Sequence of chain 15.B:
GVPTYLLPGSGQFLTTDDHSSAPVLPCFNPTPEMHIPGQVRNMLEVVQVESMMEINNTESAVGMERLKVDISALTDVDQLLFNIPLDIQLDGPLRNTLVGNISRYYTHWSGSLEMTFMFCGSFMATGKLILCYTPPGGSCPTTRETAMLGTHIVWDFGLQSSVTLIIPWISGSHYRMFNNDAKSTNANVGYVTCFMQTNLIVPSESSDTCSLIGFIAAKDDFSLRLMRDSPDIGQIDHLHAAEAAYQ

Sequence of chain 15.A:
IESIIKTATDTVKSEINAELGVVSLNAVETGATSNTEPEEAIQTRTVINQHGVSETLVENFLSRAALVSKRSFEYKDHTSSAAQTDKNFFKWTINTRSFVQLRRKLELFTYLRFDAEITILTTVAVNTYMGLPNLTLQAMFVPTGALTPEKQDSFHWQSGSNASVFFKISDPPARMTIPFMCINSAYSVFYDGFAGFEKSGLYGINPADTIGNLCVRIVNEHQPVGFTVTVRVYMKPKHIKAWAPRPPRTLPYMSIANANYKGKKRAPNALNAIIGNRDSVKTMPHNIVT

The small molecule below binds the protein below.
Small molecule (SMILES): CC(=O)N[C@@H]1[C@@H](O)[C@H](O[C@@H]2O[C@H](CO[C@]3(C(=O)O)C[C@H](O)[C@@H](NC(C)=O)[C@H]([C@H](O)[C@H](O)CO)O3)[C@H](O)[C@H](O)[C@H]2O)[C@@H](CO)O[C@H]1O

Binding-site contacts:
Ligand atom C10 contacts residue LYS270 of chain 15.A at 3.6 Å.
Ligand atom C3 contacts residue ARG104 of chain 15.B at 3.8 Å.
Ligand atom C4 contacts residue ASP232 of chain 15.B at 3.5 Å.
Ligand atom C10 contacts residue ASN275 of chain 15.A at 3.2 Å.
Ligand atom O3 contacts residue GLY282 of chain 15.A at 3.3 Å.
Ligand atom C10 contacts residue ASP232 of chain 15.B at 3.6 Å.
Ligand atom C4 contacts residue ARG104 of chain 15.B at 3.7 Å.
Ligand atom C4 contacts residue PRO231 of chain 15.B at 3.4 Å (hydrophobic).
Ligand atom C8 contacts residue ASN180 of chain 15.B at 3.0 Å.
Ligand atom O4 contacts residue ASN275 of chain 15.A at 2.8 Å (h-bond).
Ligand atom C11 contacts residue GLY234 of chain 15.B at 3.7 Å.
Ligand atom N5 contacts residue PRO231 of chain 15.B at 2.6 Å (h-bond).
Ligand atom C5 contacts residue PRO231 of chain 15.B at 3.4 Å (hydrophobic).
Ligand atom C1 contacts residue ARG104 of chain 15.B at 3.4 Å.
Ligand atom O4 contacts residue ASP232 of chain 15.B at 2.9 Å (salt-bridge).
Ligand atom O4 contacts residue ARG95 of chain 15.B at 3.3 Å (salt-bridge).
Ligand atom C11 contacts residue ASP232 of chain 15.B at 3.4 Å.
Ligand atom C11 contacts residue ILE233 of chain 15.B at 3.5 Å (hydrophobic).
Ligand atom C4 contacts residue ASP91 of chain 15.B at 3.4 Å.
Ligand atom C10 contacts residue PRO231 of chain 15.B at 3.5 Å (hydrophobic).
Ligand atom C4 contacts residue ASN275 of chain 15.A at 3.7 Å.
Ligand atom O1B contacts residue ASP91 of chain 15.B at 3.8 Å.
Ligand atom O4 contacts residue ASP91 of chain 15.B at 2.4 Å (salt-bridge).
Ligand atom O10 contacts residue ASN275 of chain 15.A at 2.7 Å (h-bond).
Ligand atom O7 contacts residue LYS270 of chain 15.A at 3.4 Å (salt-bridge).
Ligand atom C11 contacts residue PRO231 of chain 15.B at 3.5 Å (hydrophobic).
Ligand atom O6 contacts residue PRO274 of chain 15.A at 3.8 Å.
Ligand atom O7 contacts residue PRO274 of chain 15.A at 3.5 Å.
Ligand atom O4 contacts residue PRO231 of chain 15.B at 3.8 Å.
Ligand atom O7 contacts residue ASN180 of chain 15.B at 3.2 Å (h-bond).
Ligand atom O10 contacts residue LYS270 of chain 15.A at 3.0 Å (salt-bridge).
Ligand atom C3 contacts residue ARG95 of chain 15.B at 3.8 Å.
Ligand atom O1B contacts residue ARG104 of chain 15.B at 2.4 Å (salt-bridge).
Ligand atom C7 contacts residue ASN180 of chain 15.B at 3.5 Å.
Ligand atom O3 contacts residue PRO274 of chain 15.A at 3.6 Å.
Ligand atom C5 contacts residue ASN275 of chain 15.A at 3.5 Å.
Ligand atom C3 contacts residue PRO274 of chain 15.A at 3.7 Å (hydrophobic).
Ligand atom N5 contacts residue ASN275 of chain 15.A at 3.5 Å (h-bond).
Ligand atom C4 contacts residue PRO274 of chain 15.A at 3.8 Å (hydrophobic).
Ligand atom O6 contacts residue ASP91 of chain 15.B at 3.2 Å.